Binding-site contacts:
Ligand atom C41 contacts residue THR174 of chain 2.B at 3.8 Å.
Ligand atom F19 contacts residue ALA129 of chain 2.A at 3.2 Å.
Ligand atom C52 contacts residue THR125 of chain 2.A at 3.8 Å.
Ligand atom C20 contacts residue THR125 of chain 2.A at 3.7 Å.
Ligand atom C10 contacts residue TRP132 of chain 2.A at 3.1 Å (hydrophobic).
Ligand atom O51 contacts residue GLU170 of chain 2.B at 3.6 Å.
Ligand atom C13 contacts residue ALA128 of chain 2.A at 3.4 Å (hydrophobic).
Ligand atom C29 contacts residue THR174 of chain 2.B at 3.0 Å.
Ligand atom C55 contacts residue THR124 of chain 2.A at 3.7 Å.
Ligand atom C46 contacts residue GLN95 of chain 2.A at 3.7 Å.
Ligand atom C07 contacts residue MET178 of chain 2.B at 3.3 Å (hydrophobic).
Ligand atom C13 contacts residue TRP132 of chain 2.A at 3.1 Å (hydrophobic).
Ligand atom C59 contacts residue ALA128 of chain 2.A at 3.8 Å (hydrophobic).
Ligand atom C46 contacts residue GLU170 of chain 2.B at 3.1 Å.
Ligand atom C17 contacts residue ALA128 of chain 2.A at 3.8 Å (hydrophobic).
Ligand atom C55 contacts residue THR125 of chain 2.A at 3.5 Å.
Ligand atom C41 contacts residue HIS171 of chain 2.B at 3.8 Å.
Ligand atom C28 contacts residue THR174 of chain 2.B at 3.5 Å.
Ligand atom O42 contacts residue GLU170 of chain 2.B at 2.9 Å (salt-bridge).
Ligand atom C57 contacts residue THR124 of chain 2.A at 3.2 Å.
Ligand atom C59 contacts residue THR125 of chain 2.A at 3.7 Å.
Ligand atom O44 contacts residue GLU170 of chain 2.B at 2.7 Å (salt-bridge).
Ligand atom C18 contacts residue ALA128 of chain 2.A at 3.7 Å (hydrophobic).
Ligand atom C37 contacts residue THR174 of chain 2.B at 3.6 Å.
Ligand atom O42 contacts residue THR174 of chain 2.B at 3.0 Å (h-bond).
Ligand atom O27 contacts residue HIS171 of chain 2.B at 3.4 Å (h-bond).
Ligand atom O16 contacts residue ALA129 of chain 2.A at 3.6 Å.
Ligand atom O27 contacts residue THR174 of chain 2.B at 3.4 Å (h-bond).
Ligand atom O42 contacts residue ALA169 of chain 2.B at 3.7 Å.
Ligand atom C10 contacts residue MET178 of chain 2.B at 3.6 Å (hydrophobic).
Ligand atom O42 contacts residue HIS171 of chain 2.B at 2.8 Å (h-bond).
Ligand atom C57 contacts residue THR125 of chain 2.A at 3.3 Å.
Ligand atom F19 contacts residue ALA98 of chain 2.A at 3.0 Å.
Ligand atom O44 contacts residue ALA169 of chain 2.B at 3.7 Å.
Ligand atom C33 contacts residue GLN95 of chain 2.A at 3.4 Å.
Ligand atom F19 contacts residue THR125 of chain 2.A at 3.5 Å.
Ligand atom C46 contacts residue HIS171 of chain 2.B at 3.2 Å.
Ligand atom C41 contacts residue GLU170 of chain 2.B at 3.2 Å.
Ligand atom C53 contacts residue THR125 of chain 2.A at 3.4 Å.
Ligand atom O16 contacts residue ALA128 of chain 2.A at 3.8 Å.

Sequence of chain 2.A:
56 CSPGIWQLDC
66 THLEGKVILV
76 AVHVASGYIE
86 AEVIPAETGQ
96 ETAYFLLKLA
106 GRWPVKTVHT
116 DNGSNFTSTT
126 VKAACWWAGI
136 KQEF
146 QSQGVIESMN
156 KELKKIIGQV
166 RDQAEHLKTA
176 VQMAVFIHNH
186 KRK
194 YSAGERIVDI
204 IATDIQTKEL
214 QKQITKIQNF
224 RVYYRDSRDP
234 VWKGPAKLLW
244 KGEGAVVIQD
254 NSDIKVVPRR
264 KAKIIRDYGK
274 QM

Sequence of chain 2.B:
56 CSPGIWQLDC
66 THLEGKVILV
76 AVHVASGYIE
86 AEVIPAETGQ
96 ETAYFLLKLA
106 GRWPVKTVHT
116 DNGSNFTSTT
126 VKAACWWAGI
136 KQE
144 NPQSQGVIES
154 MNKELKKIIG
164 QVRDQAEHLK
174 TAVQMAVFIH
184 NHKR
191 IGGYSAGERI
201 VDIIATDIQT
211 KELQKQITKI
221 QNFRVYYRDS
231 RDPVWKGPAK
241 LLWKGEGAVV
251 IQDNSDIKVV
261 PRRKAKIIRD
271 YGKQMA

A protein and the small-molecule ligand that binds it are described below.
Small molecule (SMILES): Cc1c(-c2c([C@H](OC(C)(C)C)C(=O)O)n(C)c(=O)c3ccccc23)cc(F)c2c1CCCO2